Sequence of chain 1.C:
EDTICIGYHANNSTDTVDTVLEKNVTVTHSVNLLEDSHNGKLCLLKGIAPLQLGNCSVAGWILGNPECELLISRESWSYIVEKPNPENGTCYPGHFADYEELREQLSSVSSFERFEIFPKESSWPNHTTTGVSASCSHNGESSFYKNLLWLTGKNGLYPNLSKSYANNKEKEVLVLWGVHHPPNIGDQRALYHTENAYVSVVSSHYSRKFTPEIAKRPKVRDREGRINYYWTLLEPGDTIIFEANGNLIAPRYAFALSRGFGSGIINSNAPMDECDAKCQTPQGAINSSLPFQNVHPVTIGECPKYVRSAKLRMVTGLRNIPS

Binding-site contacts:
Ligand atom C7 contacts residue ASN287 of chain 1.C at 3.4 Å.
Ligand atom O5 contacts residue ASN287 of chain 1.C at 2.3 Å (h-bond).
Ligand atom C4 contacts residue SER289 of chain 1.C at 4.5 Å.
Ligand atom C6 contacts residue SER289 of chain 1.C at 3.2 Å.
Ligand atom C5 contacts residue SER289 of chain 1.C at 3.0 Å.
Ligand atom N2 contacts residue ASN287 of chain 1.C at 2.9 Å (h-bond).
Ligand atom C5 contacts residue ASN287 of chain 1.C at 3.6 Å.
Ligand atom C2 contacts residue ASN287 of chain 1.C at 2.4 Å.
Ligand atom C4 contacts residue ASN287 of chain 1.C at 4.2 Å.
Ligand atom C6 contacts residue LEU290 of chain 1.C at 3.7 Å (hydrophobic).
Ligand atom C8 contacts residue ILE56 of chain 1.D at 4.3 Å (hydrophobic).
Ligand atom O7 contacts residue ASN287 of chain 1.C at 3.5 Å (h-bond).
Ligand atom O6 contacts residue SER289 of chain 1.C at 3.7 Å.
Ligand atom C1 contacts residue ASN287 of chain 1.C at 1.4 Å.
Ligand atom O5 contacts residue SER289 of chain 1.C at 2.6 Å (h-bond).
Ligand atom C3 contacts residue ASN287 of chain 1.C at 3.8 Å.
Ligand atom O6 contacts residue LEU290 of chain 1.C at 3.2 Å.
Ligand atom C1 contacts residue SER289 of chain 1.C at 3.2 Å.

A protein and the small-molecule ligand that binds it are described below.
Small molecule (SMILES): CC(=O)N[C@H]1[C@H](O[C@H]2[C@H](O)[C@@H](NC(C)=O)CO[C@@H]2CO)O[C@H](CO)[C@@H](O)[C@@H]1O

Sequence of chain 1.D:
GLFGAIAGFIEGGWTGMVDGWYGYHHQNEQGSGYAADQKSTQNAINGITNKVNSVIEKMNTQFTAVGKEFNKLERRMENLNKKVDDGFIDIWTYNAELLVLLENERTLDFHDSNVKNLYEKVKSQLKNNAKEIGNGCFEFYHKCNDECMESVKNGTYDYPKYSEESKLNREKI